Sequence of chain 1.C:
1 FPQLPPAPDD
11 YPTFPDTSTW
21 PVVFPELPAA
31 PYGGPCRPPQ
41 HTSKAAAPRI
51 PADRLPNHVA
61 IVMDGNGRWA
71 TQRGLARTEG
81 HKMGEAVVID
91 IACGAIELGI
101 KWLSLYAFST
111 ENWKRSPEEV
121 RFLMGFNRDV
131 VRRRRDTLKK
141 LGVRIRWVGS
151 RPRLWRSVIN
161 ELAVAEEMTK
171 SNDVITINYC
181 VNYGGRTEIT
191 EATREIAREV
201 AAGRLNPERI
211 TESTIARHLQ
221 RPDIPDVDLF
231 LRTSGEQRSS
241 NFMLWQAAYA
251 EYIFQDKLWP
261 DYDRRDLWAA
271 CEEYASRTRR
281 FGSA

Sequence of chain 1.A:
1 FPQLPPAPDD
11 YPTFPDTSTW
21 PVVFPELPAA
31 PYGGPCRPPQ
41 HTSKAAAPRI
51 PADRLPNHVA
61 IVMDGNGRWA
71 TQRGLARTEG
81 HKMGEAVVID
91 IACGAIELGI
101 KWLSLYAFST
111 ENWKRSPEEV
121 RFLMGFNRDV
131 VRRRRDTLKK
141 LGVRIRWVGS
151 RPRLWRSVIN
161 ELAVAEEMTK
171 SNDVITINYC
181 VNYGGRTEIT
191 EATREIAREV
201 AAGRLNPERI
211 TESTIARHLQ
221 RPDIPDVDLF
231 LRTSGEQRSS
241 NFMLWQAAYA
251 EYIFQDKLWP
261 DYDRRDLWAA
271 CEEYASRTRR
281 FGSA

Binding-site contacts:
Ligand atom C2 contacts residue HIS81 of chain 1.C at 3.8 Å.
Ligand atom PB contacts residue GLY67 of chain 1.C at 3.6 Å.
Ligand atom O2A contacts residue ASP64 of chain 1.C at 3.1 Å (salt-bridge).
Ligand atom C4 contacts residue ASN112 of chain 1.C at 3.4 Å.
Ligand atom O1A contacts residue HIS81 of chain 1.C at 3.4 Å.
Ligand atom O1B contacts residue ARG77 of chain 1.C at 3.5 Å (salt-bridge).
Ligand atom O3B contacts residue ASN66 of chain 1.C at 3.8 Å.
Ligand atom O2B contacts residue ARG280 of chain 1.A at 2.8 Å (salt-bridge).
Ligand atom PA contacts residue ASP64 of chain 1.C at 3.6 Å.
Ligand atom C5 contacts residue MET63 of chain 1.C at 3.5 Å (hydrophobic).
Ligand atom O3B contacts residue GLY67 of chain 1.C at 3.4 Å (h-bond).
Ligand atom PB contacts residue ARG280 of chain 1.A at 3.7 Å.
Ligand atom O3A contacts residue GLY65 of chain 1.C at 3.3 Å (h-bond).
Ligand atom C1 contacts residue MET63 of chain 1.C at 3.2 Å (hydrophobic).
Ligand atom O3A contacts residue ASP64 of chain 1.C at 3.6 Å.
Ligand atom O1 contacts residue ASP64 of chain 1.C at 3.7 Å.
Ligand atom O2B contacts residue ASP64 of chain 1.C at 3.1 Å (salt-bridge).
Ligand atom O1 contacts residue ASN66 of chain 1.C at 3.3 Å (h-bond).
Ligand atom O2A contacts residue MG1 of chain 1.N at 2.1 Å.
Ligand atom O2A contacts residue ARG115 of chain 1.C at 2.9 Å (salt-bridge).
Ligand atom O1B contacts residue GLY67 of chain 1.C at 3.5 Å.
Ligand atom O3A contacts residue ASN66 of chain 1.C at 3.0 Å (h-bond).
Ligand atom O2B contacts residue MG1 of chain 1.N at 2.1 Å.
Ligand atom O2B contacts residue ARG68 of chain 1.C at 3.0 Å (salt-bridge).
Ligand atom C4 contacts residue ALA107 of chain 1.C at 3.8 Å (hydrophobic).
Ligand atom O3B contacts residue GLY65 of chain 1.C at 3.3 Å.
Ligand atom O3A contacts residue GLY67 of chain 1.C at 3.1 Å (h-bond).
Ligand atom O1 contacts residue GLY65 of chain 1.C at 3.5 Å (h-bond).
Ligand atom C7 contacts residue ALA107 of chain 1.C at 3.8 Å (hydrophobic).
Ligand atom C6 contacts residue ASN66 of chain 1.C at 3.3 Å.
Ligand atom PB contacts residue ARG68 of chain 1.C at 3.8 Å.
Ligand atom PA contacts residue MG1 of chain 1.N at 3.3 Å.
Ligand atom PA contacts residue ASN66 of chain 1.C at 3.8 Å.
Ligand atom O1A contacts residue ARG115 of chain 1.C at 2.9 Å (salt-bridge).
Ligand atom O1A contacts residue GLY67 of chain 1.C at 3.9 Å.
Ligand atom C9 contacts residue HIS81 of chain 1.C at 3.3 Å.
Ligand atom O3A contacts residue MG1 of chain 1.N at 3.4 Å.
Ligand atom PB contacts residue MG1 of chain 1.N at 3.3 Å.
Ligand atom C9 contacts residue ASN66 of chain 1.C at 3.2 Å.
Ligand atom O3B contacts residue ARG68 of chain 1.C at 2.8 Å (salt-bridge).

The small molecule below binds the protein below.
Small molecule (SMILES): CC(C)=CCC/C(C)=C/CO[P](=O)(O)OP(=O)(O)O